Sequence of chain 2.A:
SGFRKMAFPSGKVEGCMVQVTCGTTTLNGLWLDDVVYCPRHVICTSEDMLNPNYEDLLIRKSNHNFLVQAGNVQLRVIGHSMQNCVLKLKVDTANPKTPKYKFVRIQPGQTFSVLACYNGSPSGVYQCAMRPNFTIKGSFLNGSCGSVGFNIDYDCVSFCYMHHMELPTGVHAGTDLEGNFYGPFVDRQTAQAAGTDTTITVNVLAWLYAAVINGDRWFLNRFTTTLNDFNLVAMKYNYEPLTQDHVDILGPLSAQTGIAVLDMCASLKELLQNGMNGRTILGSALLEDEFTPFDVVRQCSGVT

A protein and the small-molecule ligand that binds it are described below.
Small molecule (SMILES): COc1ccnc(NC(=O)Cc2ccc3ccccc3c2)c1

Binding-site contacts:
Ligand atom C7 contacts residue THR190 of chain 2.A at 3.9 Å.
Ligand atom C1 contacts residue MET165 of chain 2.A at 4.2 Å (hydrophobic).
Ligand atom C7 contacts residue GLU166 of chain 2.A at 3.9 Å.
Ligand atom N contacts residue MET165 of chain 2.A at 3.6 Å.
Ligand atom C3 contacts residue GLU166 of chain 2.A at 3.5 Å.
Ligand atom C10 contacts residue PRO168 of chain 2.A at 3.8 Å (hydrophobic).
Ligand atom C5 contacts residue GLU166 of chain 2.A at 3.6 Å.
Ligand atom N contacts residue DMS1 of chain 2.F at 4.1 Å.
Ligand atom C15 contacts residue ALA191 of chain 2.A at 4.2 Å (hydrophobic).
Ligand atom C6 contacts residue GLU166 of chain 2.A at 3.4 Å.
Ligand atom C8 contacts residue PRO168 of chain 2.A at 3.7 Å (hydrophobic).
Ligand atom C contacts residue MET49 of chain 2.A at 3.9 Å (hydrophobic).
Ligand atom O1 contacts residue ARG188 of chain 2.A at 4.2 Å.
Ligand atom C8 contacts residue LEU167 of chain 2.A at 3.9 Å (hydrophobic).
Ligand atom C9 contacts residue PRO168 of chain 2.A at 3.6 Å (hydrophobic).
Ligand atom C2 contacts residue HIS164 of chain 2.A at 3.7 Å.
Ligand atom C3 contacts residue HIS164 of chain 2.A at 3.6 Å.
Ligand atom C9 contacts residue LEU167 of chain 2.A at 4.1 Å (hydrophobic).
Ligand atom C14 contacts residue ALA191 of chain 2.A at 4.0 Å (hydrophobic).
Ligand atom N1 contacts residue MET165 of chain 2.A at 3.6 Å.
Ligand atom C16 contacts residue THR190 of chain 2.A at 3.5 Å.
Ligand atom N1 contacts residue GLU166 of chain 2.A at 2.8 Å (salt-bridge).
Ligand atom C7 contacts residue PRO168 of chain 2.A at 4.2 Å (hydrophobic).
Ligand atom N contacts residue GLU166 of chain 2.A at 2.9 Å (salt-bridge).
Ligand atom C2 contacts residue DMS1 of chain 2.F at 4.1 Å.
Ligand atom O contacts residue MET49 of chain 2.A at 3.5 Å.
Ligand atom C4 contacts residue GLU166 of chain 2.A at 3.7 Å.
Ligand atom C3 contacts residue MET165 of chain 2.A at 3.7 Å (hydrophobic).
Ligand atom C16 contacts residue ALA191 of chain 2.A at 3.9 Å (hydrophobic).
Ligand atom C15 contacts residue PRO168 of chain 2.A at 4.1 Å (hydrophobic).
Ligand atom C5 contacts residue MET165 of chain 2.A at 3.8 Å (hydrophobic).
Ligand atom C3 contacts residue DMS1 of chain 2.F at 3.5 Å.
Ligand atom C8 contacts residue GLU166 of chain 2.A at 3.4 Å.
Ligand atom C4 contacts residue MET165 of chain 2.A at 3.9 Å (hydrophobic).
Ligand atom O1 contacts residue GLN189 of chain 2.A at 3.2 Å.
Ligand atom C contacts residue HIS41 of chain 2.A at 4.0 Å.
Ligand atom C17 contacts residue MET165 of chain 2.A at 3.9 Å (hydrophobic).
Ligand atom C6 contacts residue THR190 of chain 2.A at 3.5 Å.
Ligand atom C6 contacts residue MET165 of chain 2.A at 4.0 Å (hydrophobic).
Ligand atom C5 contacts residue GLN189 of chain 2.A at 4.2 Å.